This protein binds this small molecule.
Small molecule (SMILES): CC(C)CCC[C@@H](C)[C@H]1CC[C@H]2[C@@H]3CC=C4C[C@@H](OC(=O)CCC(=O)O)CC[C@]4(C)[C@H]3CC[C@]12C

Binding-site contacts:
Ligand atom OAW contacts residue THR1295 of chain 1.A at 4.3 Å.
Ligand atom CAI contacts residue TRP1300 of chain 1.A at 3.8 Å (hydrophobic).
Ligand atom CAZ contacts residue TRP1300 of chain 1.A at 4.1 Å (hydrophobic).
Ligand atom CAQ contacts residue TRP1300 of chain 1.A at 3.6 Å (hydrophobic).
Ligand atom CBD contacts residue TRP1300 of chain 1.A at 4.0 Å (hydrophobic).
Ligand atom CAK contacts residue TRP1300 of chain 1.A at 3.9 Å (hydrophobic).
Ligand atom CAE contacts residue TRP1300 of chain 1.A at 3.5 Å (hydrophobic).
Ligand atom CAY contacts residue THR1295 of chain 1.A at 4.2 Å.
Ligand atom CAE contacts residue LEU1304 of chain 1.A at 3.8 Å (hydrophobic).
Ligand atom CAV contacts residue PHE1294 of chain 1.A at 4.5 Å (hydrophobic).
Ligand atom CAD contacts residue ASN1296 of chain 1.A at 4.5 Å.
Ligand atom CBG contacts residue TRP1300 of chain 1.A at 4.4 Å (hydrophobic).
Ligand atom CAR contacts residue ALA1297 of chain 1.A at 4.4 Å (hydrophobic).
Ligand atom CAD contacts residue ALA1297 of chain 1.A at 3.8 Å (hydrophobic).
Ligand atom CAP contacts residue TRP1300 of chain 1.A at 4.4 Å (hydrophobic).
Ligand atom CBH contacts residue TRP1300 of chain 1.A at 4.5 Å (hydrophobic).
Ligand atom CAD contacts residue TRP1300 of chain 1.A at 3.6 Å (hydrophobic).
Ligand atom CAM contacts residue THR1295 of chain 1.A at 4.0 Å.
Ligand atom CAI contacts residue PHE1294 of chain 1.A at 4.4 Å (hydrophobic).

Sequence of chain 1.A:
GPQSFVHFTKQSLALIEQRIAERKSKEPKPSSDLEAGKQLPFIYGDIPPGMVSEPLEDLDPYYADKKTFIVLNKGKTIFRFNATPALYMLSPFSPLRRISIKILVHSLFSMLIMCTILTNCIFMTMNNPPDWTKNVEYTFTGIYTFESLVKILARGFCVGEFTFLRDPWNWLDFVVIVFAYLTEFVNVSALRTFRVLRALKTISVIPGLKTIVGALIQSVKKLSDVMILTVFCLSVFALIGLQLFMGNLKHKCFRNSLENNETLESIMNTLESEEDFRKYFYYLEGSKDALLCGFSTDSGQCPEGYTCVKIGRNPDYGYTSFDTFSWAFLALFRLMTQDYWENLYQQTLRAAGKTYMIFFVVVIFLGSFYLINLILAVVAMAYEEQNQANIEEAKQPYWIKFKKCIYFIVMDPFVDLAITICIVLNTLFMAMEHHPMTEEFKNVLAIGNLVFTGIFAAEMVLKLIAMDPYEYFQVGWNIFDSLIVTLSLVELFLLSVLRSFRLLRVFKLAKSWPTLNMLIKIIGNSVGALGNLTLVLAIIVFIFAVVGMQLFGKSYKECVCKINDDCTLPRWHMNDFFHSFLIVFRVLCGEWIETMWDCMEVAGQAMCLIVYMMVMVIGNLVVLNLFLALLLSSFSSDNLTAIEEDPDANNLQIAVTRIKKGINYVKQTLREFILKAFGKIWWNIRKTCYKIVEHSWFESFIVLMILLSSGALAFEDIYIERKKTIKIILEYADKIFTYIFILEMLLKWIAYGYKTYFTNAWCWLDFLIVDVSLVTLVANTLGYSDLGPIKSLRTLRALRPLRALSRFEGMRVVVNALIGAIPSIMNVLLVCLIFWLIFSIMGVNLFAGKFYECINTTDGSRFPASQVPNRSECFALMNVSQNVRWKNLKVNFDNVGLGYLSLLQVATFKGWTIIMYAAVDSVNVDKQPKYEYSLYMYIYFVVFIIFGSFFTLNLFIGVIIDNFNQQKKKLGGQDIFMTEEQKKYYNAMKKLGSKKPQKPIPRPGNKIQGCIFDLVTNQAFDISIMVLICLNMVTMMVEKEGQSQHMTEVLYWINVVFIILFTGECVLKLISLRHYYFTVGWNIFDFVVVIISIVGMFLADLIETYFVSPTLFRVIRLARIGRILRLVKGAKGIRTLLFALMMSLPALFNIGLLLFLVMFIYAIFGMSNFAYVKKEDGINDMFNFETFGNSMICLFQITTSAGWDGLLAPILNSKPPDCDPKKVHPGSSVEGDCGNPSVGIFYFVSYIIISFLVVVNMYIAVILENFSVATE